A protein and the small-molecule ligand that binds it are described below.
Small molecule (SMILES): O=C(O)[C@@H]1CCCN1

Binding-site contacts:
Ligand atom CD contacts residue PHE210 of chain 1.B at 3.6 Å (hydrophobic).
Ligand atom OXT contacts residue LYS395 of chain 1.B at 3.9 Å.
Ligand atom CD contacts residue ILE392 of chain 1.B at 3.6 Å (hydrophobic).
Ligand atom O contacts residue LYS395 of chain 1.B at 3.8 Å.
Ligand atom CA contacts residue ASP393 of chain 1.B at 3.4 Å.
Ligand atom CD contacts residue THR237 of chain 1.B at 4.2 Å.
Ligand atom C contacts residue ALA396 of chain 1.B at 4.4 Å (hydrophobic).
Ligand atom CA contacts residue LYS395 of chain 1.B at 4.0 Å.
Ligand atom N contacts residue ILE392 of chain 1.B at 3.8 Å.
Ligand atom OXT contacts residue ARG399 of chain 1.B at 4.1 Å.
Ligand atom C contacts residue ASP393 of chain 1.B at 4.4 Å.
Ligand atom CB contacts residue ASP393 of chain 1.B at 4.3 Å.
Ligand atom N contacts residue ASP393 of chain 1.B at 3.0 Å (salt-bridge).
Ligand atom O contacts residue ASP393 of chain 1.B at 4.2 Å.
Ligand atom N contacts residue ALA396 of chain 1.B at 4.3 Å.
Ligand atom CG contacts residue PHE210 of chain 1.B at 3.8 Å (hydrophobic).
Ligand atom O contacts residue ARG399 of chain 1.B at 2.8 Å (salt-bridge).
Ligand atom C contacts residue LYS395 of chain 1.B at 3.6 Å.
Ligand atom CG contacts residue ASP393 of chain 1.B at 4.4 Å.
Ligand atom C contacts residue ARG399 of chain 1.B at 3.9 Å.
Ligand atom CD contacts residue ASP393 of chain 1.B at 3.4 Å.
Ligand atom O contacts residue ALA396 of chain 1.B at 3.6 Å.

Sequence of chain 1.B:
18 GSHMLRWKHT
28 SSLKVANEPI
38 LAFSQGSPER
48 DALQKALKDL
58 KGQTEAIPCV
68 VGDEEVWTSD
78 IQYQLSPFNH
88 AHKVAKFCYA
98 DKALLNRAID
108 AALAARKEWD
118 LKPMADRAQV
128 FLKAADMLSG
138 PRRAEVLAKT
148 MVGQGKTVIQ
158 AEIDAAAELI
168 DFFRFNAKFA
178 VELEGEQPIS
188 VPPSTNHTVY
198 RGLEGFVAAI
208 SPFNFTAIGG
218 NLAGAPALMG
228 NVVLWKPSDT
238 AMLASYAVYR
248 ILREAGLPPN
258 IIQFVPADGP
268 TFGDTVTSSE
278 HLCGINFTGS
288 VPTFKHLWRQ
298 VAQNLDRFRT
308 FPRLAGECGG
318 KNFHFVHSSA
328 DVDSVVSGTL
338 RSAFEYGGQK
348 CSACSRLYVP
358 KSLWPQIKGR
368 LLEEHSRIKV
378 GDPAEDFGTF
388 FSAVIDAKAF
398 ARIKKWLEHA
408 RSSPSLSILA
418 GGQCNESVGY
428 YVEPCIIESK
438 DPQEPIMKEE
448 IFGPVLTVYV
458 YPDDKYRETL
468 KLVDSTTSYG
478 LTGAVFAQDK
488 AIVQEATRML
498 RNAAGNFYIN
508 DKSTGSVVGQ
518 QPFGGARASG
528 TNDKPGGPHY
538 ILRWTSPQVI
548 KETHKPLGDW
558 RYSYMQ